Binding-site contacts:
Ligand atom C17 contacts residue SER762 of chain 1.A at 3.2 Å.
Ligand atom N7 contacts residue LEU33 of chain 1.A at 3.3 Å (h-bond).
Ligand atom O14 contacts residue ARG882 of chain 1.A at 2.8 Å (salt-bridge).
Ligand atom N17 contacts residue SER762 of chain 1.A at 2.8 Å (h-bond).
Ligand atom O2B contacts residue GLY538 of chain 1.A at 3.3 Å.
Ligand atom N17 contacts residue GLN881 of chain 1.A at 3.0 Å (h-bond).
Ligand atom O3' contacts residue ASP569 of chain 1.A at 2.8 Å (salt-bridge).
Ligand atom O6 contacts residue LYS587 of chain 1.A at 3.1 Å (salt-bridge).
Ligand atom S13 contacts residue ASP170 of chain 1.A at 3.1 Å (salt-bridge).
Ligand atom O14 contacts residue HIS764 of chain 1.A at 3.2 Å (h-bond).
Ligand atom O2A contacts residue SER771 of chain 1.A at 2.6 Å (h-bond).
Ligand atom C15 contacts residue GLN881 of chain 1.A at 3.2 Å.
Ligand atom O2' contacts residue ARG567 of chain 1.A at 3.2 Å (salt-bridge).
Ligand atom O1B contacts residue TYR168 of chain 1.A at 2.5 Å (h-bond).
Ligand atom N16 contacts residue GLN849 of chain 1.A at 3.2 Å (h-bond).
Ligand atom O11 contacts residue GLN543 of chain 1.A at 2.5 Å (h-bond).
Ligand atom N8 contacts residue GLN543 of chain 1.A at 3.3 Å (h-bond).
Ligand atom O1A contacts residue THR772 of chain 1.A at 3.0 Å (h-bond).
Ligand atom C1' contacts residue ASN565 of chain 1.A at 3.3 Å.
Ligand atom O3' contacts residue ASN565 of chain 1.A at 2.7 Å (h-bond).
Ligand atom N1 contacts residue ASP615 of chain 1.A at 2.8 Å (salt-bridge).
Ligand atom O2' contacts residue ASN565 of chain 1.A at 2.9 Å (h-bond).
Ligand atom O1A contacts residue VAL769 of chain 1.A at 3.2 Å (h-bond).
Ligand atom O2A contacts residue HIS770 of chain 1.A at 3.2 Å.
Ligand atom N16 contacts residue SER762 of chain 1.A at 2.8 Å (h-bond).
Ligand atom S12 contacts residue ASN35 of chain 1.A at 3.2 Å (h-bond).
Ligand atom O3A contacts residue GLN543 of chain 1.A at 3.2 Å.
Ligand atom O4' contacts residue ARG537 of chain 1.A at 3.1 Å.
Ligand atom N2 contacts residue ASP615 of chain 1.A at 3.0 Å (salt-bridge).
Ligand atom N18 contacts residue GLN849 of chain 1.A at 3.0 Å (h-bond).
Ligand atom O11 contacts residue HIS770 of chain 1.A at 3.1 Å (h-bond).
Ligand atom O1A contacts residue HIS770 of chain 1.A at 3.2 Å.
Ligand atom N7 contacts residue TRP584 of chain 1.A at 3.0 Å (h-bond).
Ligand atom N16 contacts residue GLN881 of chain 1.A at 3.3 Å (h-bond).
Ligand atom O14 contacts residue SER762 of chain 1.A at 3.1 Å (h-bond).
Ligand atom C17 contacts residue GLN881 of chain 1.A at 3.3 Å.
Ligand atom S12 contacts residue HIS770 of chain 1.A at 3.3 Å.
Ligand atom N2 contacts residue ILE564 of chain 1.A at 2.8 Å (h-bond).
Ligand atom O2B contacts residue ASN539 of chain 1.A at 2.5 Å (h-bond).
Ligand atom N2 contacts residue SER581 of chain 1.A at 3.2 Å (h-bond).

This small molecule binds to this protein.
Small molecule (SMILES): Nc1nc2c(c(=O)[nH]1)N[C@@H](/C(S)=C(/S)[C@H](O)CO[P](=O)(O)O[P](=O)(O)OC[C@H]1O[C@@H](n3cnc4c(=O)[nH]c(N)nc43)[C@H](O)[C@@H]1O)C=N2

Sequence of chain 1.A:
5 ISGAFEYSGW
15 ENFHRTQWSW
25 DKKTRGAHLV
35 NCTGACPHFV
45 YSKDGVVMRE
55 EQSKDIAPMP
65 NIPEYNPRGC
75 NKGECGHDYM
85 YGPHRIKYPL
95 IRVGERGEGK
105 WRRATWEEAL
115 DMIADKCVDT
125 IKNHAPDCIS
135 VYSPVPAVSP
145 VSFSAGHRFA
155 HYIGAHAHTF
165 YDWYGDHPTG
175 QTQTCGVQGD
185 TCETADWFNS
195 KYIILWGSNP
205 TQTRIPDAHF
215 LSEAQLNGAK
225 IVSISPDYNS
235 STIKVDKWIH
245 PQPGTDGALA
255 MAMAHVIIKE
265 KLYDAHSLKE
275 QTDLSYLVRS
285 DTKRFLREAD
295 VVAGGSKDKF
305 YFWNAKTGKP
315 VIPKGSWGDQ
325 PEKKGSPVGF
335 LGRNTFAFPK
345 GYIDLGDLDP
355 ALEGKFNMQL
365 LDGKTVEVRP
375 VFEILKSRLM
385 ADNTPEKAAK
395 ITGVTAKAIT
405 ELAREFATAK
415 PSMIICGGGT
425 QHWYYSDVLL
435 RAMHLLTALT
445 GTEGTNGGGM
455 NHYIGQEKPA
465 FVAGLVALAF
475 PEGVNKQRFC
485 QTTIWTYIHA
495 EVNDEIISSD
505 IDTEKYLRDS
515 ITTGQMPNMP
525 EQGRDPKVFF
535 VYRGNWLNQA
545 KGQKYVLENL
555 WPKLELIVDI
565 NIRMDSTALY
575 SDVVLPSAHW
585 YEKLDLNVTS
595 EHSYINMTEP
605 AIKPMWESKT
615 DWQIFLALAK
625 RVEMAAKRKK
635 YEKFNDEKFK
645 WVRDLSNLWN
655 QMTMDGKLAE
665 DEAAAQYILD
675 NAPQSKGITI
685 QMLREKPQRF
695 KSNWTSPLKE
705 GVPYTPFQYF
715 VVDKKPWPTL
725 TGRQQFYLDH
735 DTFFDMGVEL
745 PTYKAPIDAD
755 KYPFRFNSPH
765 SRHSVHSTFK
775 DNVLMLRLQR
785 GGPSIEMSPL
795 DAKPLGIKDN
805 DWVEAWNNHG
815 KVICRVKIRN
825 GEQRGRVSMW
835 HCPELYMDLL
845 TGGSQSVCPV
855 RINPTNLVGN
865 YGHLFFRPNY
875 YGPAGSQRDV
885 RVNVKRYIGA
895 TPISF